Sequence of chain 1.A:
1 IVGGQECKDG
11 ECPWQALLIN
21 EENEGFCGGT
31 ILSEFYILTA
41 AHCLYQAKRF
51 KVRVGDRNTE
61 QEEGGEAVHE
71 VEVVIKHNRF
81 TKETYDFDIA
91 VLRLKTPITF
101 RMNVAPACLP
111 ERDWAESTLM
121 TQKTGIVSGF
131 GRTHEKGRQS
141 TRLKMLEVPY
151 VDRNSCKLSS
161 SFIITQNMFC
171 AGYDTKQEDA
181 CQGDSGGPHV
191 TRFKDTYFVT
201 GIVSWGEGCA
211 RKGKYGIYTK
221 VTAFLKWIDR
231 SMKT

This protein binds this small molecule.
Small molecule (SMILES): O=C(N[C@H]1CCC[C@H]1NC(=O)c1ccc(Cl)s1)c1ccc(-n2ccccc2=O)cc1

Binding-site contacts:
Ligand atom N4 contacts residue GLY206 of chain 1.A at 3.1 Å (h-bond).
Ligand atom O3 contacts residue SER185 of chain 1.A at 3.7 Å.
Ligand atom C26 contacts residue GLU83 of chain 1.A at 3.6 Å.
Ligand atom C19 contacts residue GLN182 of chain 1.A at 3.5 Å.
Ligand atom S1 contacts residue TRP205 of chain 1.A at 3.4 Å.
Ligand atom N1 contacts residue GLY208 of chain 1.A at 3.6 Å.
Ligand atom C23 contacts residue THR84 of chain 1.A at 3.1 Å.
Ligand atom CL1 contacts residue GLY216 of chain 1.A at 3.8 Å.
Ligand atom C3 contacts residue TRP205 of chain 1.A at 3.8 Å (hydrophobic).
Ligand atom S1 contacts residue VAL203 of chain 1.A at 3.8 Å.
Ligand atom C2 contacts residue GLY208 of chain 1.A at 3.5 Å.
Ligand atom C26 contacts residue THR84 of chain 1.A at 3.1 Å.
Ligand atom CL1 contacts residue VAL203 of chain 1.A at 3.9 Å.
Ligand atom C4 contacts residue ALA180 of chain 1.A at 3.4 Å (hydrophobic).
Ligand atom C1 contacts residue GLY206 of chain 1.A at 3.9 Å.
Ligand atom C5 contacts residue TRP205 of chain 1.A at 3.6 Å (hydrophobic).
Ligand atom C2 contacts residue ALA180 of chain 1.A at 3.7 Å (hydrophobic).
Ligand atom C10 contacts residue GLY208 of chain 1.A at 3.6 Å.
Ligand atom N1 contacts residue GLY206 of chain 1.A at 3.8 Å.
Ligand atom C24 contacts residue GLU83 of chain 1.A at 3.5 Å.
Ligand atom C22 contacts residue GLY206 of chain 1.A at 3.1 Å.
Ligand atom S1 contacts residue GLY206 of chain 1.A at 3.7 Å.
Ligand atom C26 contacts residue PHE162 of chain 1.A at 3.8 Å (hydrophobic).
Ligand atom C13 contacts residue GLY206 of chain 1.A at 3.9 Å.
Ligand atom C14 contacts residue TYR85 of chain 1.A at 3.5 Å (hydrophobic).
Ligand atom C12 contacts residue GLY208 of chain 1.A at 3.4 Å.
Ligand atom CL1 contacts residue TYR218 of chain 1.A at 3.7 Å.
Ligand atom C5 contacts residue ALA180 of chain 1.A at 3.7 Å (hydrophobic).
Ligand atom C4 contacts residue ASP179 of chain 1.A at 3.5 Å.
Ligand atom C3 contacts residue GLY206 of chain 1.A at 3.5 Å.
Ligand atom C23 contacts residue TRP205 of chain 1.A at 3.9 Å (hydrophobic).
Ligand atom C2 contacts residue GLY206 of chain 1.A at 3.7 Å.
Ligand atom C10 contacts residue CYS209 of chain 1.A at 3.5 Å (hydrophobic).
Ligand atom C12 contacts residue GLY206 of chain 1.A at 3.6 Å.
Ligand atom C18 contacts residue TRP205 of chain 1.A at 3.8 Å (hydrophobic).
Ligand atom C15 contacts residue TRP205 of chain 1.A at 3.3 Å (hydrophobic).
Ligand atom C8 contacts residue GLN182 of chain 1.A at 3.5 Å.
Ligand atom CL1 contacts residue ALA180 of chain 1.A at 3.5 Å.
Ligand atom C44 contacts residue TYR85 of chain 1.A at 3.7 Å (hydrophobic).
Ligand atom CL1 contacts residue ILE217 of chain 1.A at 3.8 Å.